Sequence of chain 3.B:
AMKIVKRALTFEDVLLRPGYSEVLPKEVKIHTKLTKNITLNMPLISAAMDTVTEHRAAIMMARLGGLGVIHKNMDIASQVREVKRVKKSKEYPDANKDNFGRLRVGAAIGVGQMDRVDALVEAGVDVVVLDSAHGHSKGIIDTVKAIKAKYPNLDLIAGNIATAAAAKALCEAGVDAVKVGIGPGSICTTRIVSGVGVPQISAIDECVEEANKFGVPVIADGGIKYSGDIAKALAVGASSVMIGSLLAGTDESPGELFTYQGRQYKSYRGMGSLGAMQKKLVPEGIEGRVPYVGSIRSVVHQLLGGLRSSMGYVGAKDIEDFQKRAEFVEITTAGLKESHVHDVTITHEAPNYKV

This small molecule binds to this protein.
Small molecule (SMILES): O=c1[nH]cnc2c1ncn2[C@@H]1O[C@H](COP(=O)(O)O)[C@@H](O)[C@H]1O

Binding-site contacts:
Ligand atom O3P contacts residue SER220 of chain 3.B at 2.9 Å (h-bond).
Ligand atom N7 contacts residue GLY304 of chain 3.B at 3.5 Å.
Ligand atom C8 contacts residue MET72 of chain 3.B at 3.4 Å (hydrophobic).
Ligand atom O1P contacts residue SER220 of chain 3.B at 3.0 Å (h-bond).
Ligand atom C2 contacts residue GLU332 of chain 3.B at 3.6 Å.
Ligand atom N7 contacts residue ILE221 of chain 3.B at 3.3 Å.
Ligand atom C6 contacts residue ILE221 of chain 3.B at 3.7 Å (hydrophobic).
Ligand atom O3P contacts residue GLY219 of chain 3.B at 3.5 Å.
Ligand atom O6 contacts residue MET305 of chain 3.B at 3.2 Å (h-bond).
Ligand atom C3' contacts residue ASP255 of chain 3.B at 3.4 Å.
Ligand atom O2' contacts residue ASP255 of chain 3.B at 2.5 Å (salt-bridge).
Ligand atom O3P contacts residue GLY257 of chain 3.B at 3.1 Å (h-bond).
Ligand atom N1 contacts residue GLU332 of chain 3.B at 2.9 Å (salt-bridge).
Ligand atom O1P contacts residue SER279 of chain 3.B at 2.8 Å (h-bond).
Ligand atom O6 contacts residue GLY306 of chain 3.B at 2.6 Å (h-bond).
Ligand atom C5 contacts residue ILE221 of chain 3.B at 3.2 Å (hydrophobic).
Ligand atom C6 contacts residue GLY306 of chain 3.B at 3.7 Å.
Ligand atom C2' contacts residue ASP255 of chain 3.B at 3.8 Å.
Ligand atom O3' contacts residue ASP255 of chain 3.B at 2.3 Å (salt-bridge).
Ligand atom C8 contacts residue ILE221 of chain 3.B at 3.6 Å (hydrophobic).
Ligand atom O1P contacts residue GLY278 of chain 3.B at 3.5 Å.
Ligand atom N9 contacts residue ILE221 of chain 3.B at 3.7 Å.
Ligand atom O2P contacts residue GLY278 of chain 3.B at 2.9 Å (h-bond).
Ligand atom O3' contacts residue ALA70 of chain 3.B at 3.6 Å.
Ligand atom N7 contacts residue MET305 of chain 3.B at 3.1 Å (h-bond).
Ligand atom C5' contacts residue TYR302 of chain 3.B at 3.6 Å (hydrophobic).
Ligand atom O6 contacts residue GLY304 of chain 3.B at 3.4 Å.
Ligand atom P contacts residue SER279 of chain 3.B at 3.8 Å.
Ligand atom O5' contacts residue GLY219 of chain 3.B at 3.5 Å.
Ligand atom C4' contacts residue ASP255 of chain 3.B at 3.6 Å.
Ligand atom N3 contacts residue CYS222 of chain 3.B at 3.5 Å.
Ligand atom O5' contacts residue GLY256 of chain 3.B at 3.4 Å.
Ligand atom C4 contacts residue ILE221 of chain 3.B at 3.5 Å (hydrophobic).
Ligand atom N7 contacts residue MET72 of chain 3.B at 3.5 Å.
Ligand atom N1 contacts residue 8KY1 of chain 3.O at 3.4 Å.
Ligand atom O3' contacts residue MET276 of chain 3.B at 3.6 Å (h-bond).
Ligand atom O1P contacts residue TYR302 of chain 3.B at 2.5 Å (h-bond).
Ligand atom O2P contacts residue SER279 of chain 3.B at 3.6 Å (h-bond).
Ligand atom C2 contacts residue CYS222 of chain 3.B at 3.2 Å (hydrophobic).
Ligand atom C2 contacts residue 8KY1 of chain 3.O at 3.4 Å.

Sequence of chain 1.B:
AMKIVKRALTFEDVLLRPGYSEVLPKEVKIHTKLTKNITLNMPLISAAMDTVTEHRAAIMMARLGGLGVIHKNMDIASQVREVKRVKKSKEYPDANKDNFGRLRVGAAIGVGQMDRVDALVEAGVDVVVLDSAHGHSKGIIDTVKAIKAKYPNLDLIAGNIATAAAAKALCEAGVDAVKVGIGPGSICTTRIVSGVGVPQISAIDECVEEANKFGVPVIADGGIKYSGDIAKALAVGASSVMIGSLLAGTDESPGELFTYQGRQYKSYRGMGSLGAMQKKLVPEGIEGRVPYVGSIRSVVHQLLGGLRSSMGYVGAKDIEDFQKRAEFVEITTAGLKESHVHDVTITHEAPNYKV